Sequence of chain 4.A:
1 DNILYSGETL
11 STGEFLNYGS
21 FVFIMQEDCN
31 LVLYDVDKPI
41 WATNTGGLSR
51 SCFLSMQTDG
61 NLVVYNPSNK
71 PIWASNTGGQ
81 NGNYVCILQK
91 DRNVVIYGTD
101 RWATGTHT

Binding-site contacts:
Ligand atom O6 contacts residue ALA74 of chain 4.A at 4.1 Å.
Ligand atom C1 contacts residue ASN61 of chain 4.A at 3.8 Å.
Ligand atom C1 contacts residue PRO71 of chain 4.A at 4.1 Å (hydrophobic).
Ligand atom O3 contacts residue GLN57 of chain 4.A at 3.0 Å (h-bond).
Ligand atom C3 contacts residue GLN57 of chain 4.A at 4.0 Å.
Ligand atom O5 contacts residue PRO71 of chain 4.A at 3.6 Å.
Ligand atom C5 contacts residue ASN61 of chain 4.A at 3.9 Å.
Ligand atom C6 contacts residue PRO71 of chain 4.A at 3.9 Å (hydrophobic).
Ligand atom C4 contacts residue ASN76 of chain 4.A at 3.7 Å.
Ligand atom O6 contacts residue PRO71 of chain 4.A at 3.3 Å (h-bond).
Ligand atom O4 contacts residue ASN76 of chain 4.A at 3.1 Å (h-bond).
Ligand atom O6 contacts residue ASN76 of chain 4.A at 4.2 Å.
Ligand atom O2 contacts residue GLN57 of chain 4.A at 3.0 Å (h-bond).
Ligand atom O4 contacts residue PRO71 of chain 4.A at 4.0 Å.
Ligand atom C6 contacts residue TRP73 of chain 4.A at 3.7 Å (hydrophobic).
Ligand atom C6 contacts residue ALA74 of chain 4.A at 3.6 Å (hydrophobic).
Ligand atom C4 contacts residue TYR65 of chain 4.A at 3.6 Å (hydrophobic).
Ligand atom C2 contacts residue ASP59 of chain 4.A at 3.7 Å.
Ligand atom C6 contacts residue ILE72 of chain 4.A at 4.2 Å (hydrophobic).
Ligand atom O5 contacts residue ALA74 of chain 4.A at 4.4 Å.
Ligand atom C5 contacts residue ALA74 of chain 4.A at 3.7 Å (hydrophobic).
Ligand atom C3 contacts residue ASN76 of chain 4.A at 3.4 Å.
Ligand atom C4 contacts residue GLN57 of chain 4.A at 4.3 Å.
Ligand atom O6 contacts residue ILE72 of chain 4.A at 4.0 Å.
Ligand atom O3 contacts residue ASN76 of chain 4.A at 3.9 Å.
Ligand atom O2 contacts residue ASP59 of chain 4.A at 2.9 Å (salt-bridge).
Ligand atom O4 contacts residue VAL63 of chain 4.A at 4.2 Å.
Ligand atom O4 contacts residue TYR65 of chain 4.A at 2.8 Å (h-bond).
Ligand atom C5 contacts residue ASN76 of chain 4.A at 4.1 Å.
Ligand atom C2 contacts residue ASN61 of chain 4.A at 3.8 Å.
Ligand atom O6 contacts residue TRP73 of chain 4.A at 4.2 Å.
Ligand atom C3 contacts residue TYR65 of chain 4.A at 4.0 Å (hydrophobic).
Ligand atom C2 contacts residue GLN57 of chain 4.A at 4.0 Å.
Ligand atom O5 contacts residue ASN61 of chain 4.A at 3.2 Å (h-bond).
Ligand atom O2 contacts residue ASN61 of chain 4.A at 2.8 Å (h-bond).
Ligand atom O4 contacts residue GLN57 of chain 4.A at 4.4 Å.
Ligand atom O3 contacts residue TYR65 of chain 4.A at 3.3 Å (h-bond).
Ligand atom C4 contacts residue ASN61 of chain 4.A at 3.9 Å.
Ligand atom C6 contacts residue ASN61 of chain 4.A at 4.1 Å.
Ligand atom C4 contacts residue VAL63 of chain 4.A at 4.1 Å (hydrophobic).

A protein and the small-molecule ligand that binds it are described below.
Small molecule (SMILES): OC[C@H]1O[C@H](OC[C@H]2O[C@H](O)[C@@H](O)[C@@H](O)[C@@H]2O)[C@@H](O)[C@@H](O)[C@@H]1O